Sequence of chain 1.A:
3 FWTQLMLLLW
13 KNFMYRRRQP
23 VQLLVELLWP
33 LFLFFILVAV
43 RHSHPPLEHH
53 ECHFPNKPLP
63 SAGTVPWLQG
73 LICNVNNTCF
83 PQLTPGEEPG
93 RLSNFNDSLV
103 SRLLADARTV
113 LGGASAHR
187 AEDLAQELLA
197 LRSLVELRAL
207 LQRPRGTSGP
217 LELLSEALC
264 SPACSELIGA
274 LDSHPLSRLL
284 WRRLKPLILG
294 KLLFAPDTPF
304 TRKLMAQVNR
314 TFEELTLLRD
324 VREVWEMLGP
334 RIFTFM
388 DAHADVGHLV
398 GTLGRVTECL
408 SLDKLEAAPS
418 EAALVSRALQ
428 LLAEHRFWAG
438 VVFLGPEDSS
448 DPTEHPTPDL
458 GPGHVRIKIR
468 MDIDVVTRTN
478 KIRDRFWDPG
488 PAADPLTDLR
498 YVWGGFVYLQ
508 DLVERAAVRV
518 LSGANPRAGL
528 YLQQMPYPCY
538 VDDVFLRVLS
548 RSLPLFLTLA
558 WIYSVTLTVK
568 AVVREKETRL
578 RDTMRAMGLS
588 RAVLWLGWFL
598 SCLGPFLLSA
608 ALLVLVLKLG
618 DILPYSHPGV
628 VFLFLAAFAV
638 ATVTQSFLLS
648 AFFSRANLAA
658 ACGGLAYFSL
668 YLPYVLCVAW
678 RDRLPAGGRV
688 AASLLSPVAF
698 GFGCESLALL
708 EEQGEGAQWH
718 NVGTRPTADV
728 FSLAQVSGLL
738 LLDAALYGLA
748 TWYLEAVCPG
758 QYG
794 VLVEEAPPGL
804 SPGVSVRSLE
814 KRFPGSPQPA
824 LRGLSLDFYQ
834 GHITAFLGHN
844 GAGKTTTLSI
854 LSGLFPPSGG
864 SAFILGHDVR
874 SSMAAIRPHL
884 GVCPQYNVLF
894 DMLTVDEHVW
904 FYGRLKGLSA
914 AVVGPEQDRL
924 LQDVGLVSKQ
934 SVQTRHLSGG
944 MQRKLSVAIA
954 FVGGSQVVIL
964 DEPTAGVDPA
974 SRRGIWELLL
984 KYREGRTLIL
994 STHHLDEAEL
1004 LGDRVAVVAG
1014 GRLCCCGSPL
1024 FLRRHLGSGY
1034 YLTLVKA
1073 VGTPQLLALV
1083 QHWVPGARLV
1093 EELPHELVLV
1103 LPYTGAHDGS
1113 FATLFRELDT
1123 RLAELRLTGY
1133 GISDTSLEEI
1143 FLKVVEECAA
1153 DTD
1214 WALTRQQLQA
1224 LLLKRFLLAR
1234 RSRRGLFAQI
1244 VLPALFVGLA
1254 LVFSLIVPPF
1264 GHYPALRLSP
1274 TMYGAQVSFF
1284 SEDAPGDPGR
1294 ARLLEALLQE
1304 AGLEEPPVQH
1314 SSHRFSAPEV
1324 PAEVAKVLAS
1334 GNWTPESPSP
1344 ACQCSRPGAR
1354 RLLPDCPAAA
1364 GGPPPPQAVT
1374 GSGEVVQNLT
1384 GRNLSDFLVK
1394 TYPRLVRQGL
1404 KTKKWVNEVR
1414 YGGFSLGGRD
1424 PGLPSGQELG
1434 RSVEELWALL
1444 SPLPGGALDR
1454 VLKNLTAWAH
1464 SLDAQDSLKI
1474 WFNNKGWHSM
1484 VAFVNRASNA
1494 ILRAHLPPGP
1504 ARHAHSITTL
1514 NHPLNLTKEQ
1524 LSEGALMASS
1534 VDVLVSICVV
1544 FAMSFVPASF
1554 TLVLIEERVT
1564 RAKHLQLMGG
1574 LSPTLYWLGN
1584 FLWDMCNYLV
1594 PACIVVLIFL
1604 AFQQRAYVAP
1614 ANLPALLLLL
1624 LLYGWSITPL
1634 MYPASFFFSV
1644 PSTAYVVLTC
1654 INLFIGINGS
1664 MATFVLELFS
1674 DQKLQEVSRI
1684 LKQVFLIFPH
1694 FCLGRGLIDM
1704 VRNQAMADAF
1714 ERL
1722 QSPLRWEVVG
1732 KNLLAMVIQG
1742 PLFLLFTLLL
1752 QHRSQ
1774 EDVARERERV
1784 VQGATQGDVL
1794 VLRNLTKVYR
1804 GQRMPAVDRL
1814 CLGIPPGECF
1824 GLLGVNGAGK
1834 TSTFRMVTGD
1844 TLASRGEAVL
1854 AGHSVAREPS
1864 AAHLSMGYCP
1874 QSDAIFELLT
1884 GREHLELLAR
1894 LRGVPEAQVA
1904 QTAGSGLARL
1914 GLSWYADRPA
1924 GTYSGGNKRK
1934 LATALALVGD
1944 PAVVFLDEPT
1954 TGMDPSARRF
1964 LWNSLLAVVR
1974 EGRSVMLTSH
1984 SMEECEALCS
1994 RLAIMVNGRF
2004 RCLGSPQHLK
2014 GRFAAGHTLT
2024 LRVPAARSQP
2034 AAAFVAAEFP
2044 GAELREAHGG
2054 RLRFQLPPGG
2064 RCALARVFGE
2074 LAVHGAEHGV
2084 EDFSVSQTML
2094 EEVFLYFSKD

The protein below binds the small molecule below.
Small molecule (SMILES): CC(=O)N[C@@H]1[C@@H](O)[C@H](O)[C@@H](CO)O[C@H]1O

Binding-site contacts:
Ligand atom O5 contacts residue THR80 of chain 1.A at 4.2 Å.
Ligand atom O7 contacts residue LEU279 of chain 1.A at 4.5 Å.
Ligand atom C2 contacts residue ASN78 of chain 1.A at 2.4 Å.
Ligand atom O5 contacts residue ASN78 of chain 1.A at 2.4 Å (h-bond).
Ligand atom O7 contacts residue ASN78 of chain 1.A at 3.0 Å (h-bond).
Ligand atom C8 contacts residue LEU282 of chain 1.A at 3.8 Å (hydrophobic).
Ligand atom C1 contacts residue THR80 of chain 1.A at 4.4 Å.
Ligand atom N2 contacts residue LEU279 of chain 1.A at 4.4 Å.
Ligand atom C3 contacts residue ASN78 of chain 1.A at 3.8 Å.
Ligand atom C7 contacts residue LEU279 of chain 1.A at 4.2 Å (hydrophobic).
Ligand atom C4 contacts residue ASN78 of chain 1.A at 4.2 Å.
Ligand atom C5 contacts residue ASN78 of chain 1.A at 3.7 Å.
Ligand atom C8 contacts residue LEU279 of chain 1.A at 4.3 Å (hydrophobic).
Ligand atom C8 contacts residue VAL77 of chain 1.A at 4.4 Å (hydrophobic).
Ligand atom O3 contacts residue LEU279 of chain 1.A at 4.2 Å.
Ligand atom C7 contacts residue ASN78 of chain 1.A at 3.0 Å.
Ligand atom C8 contacts residue ASN78 of chain 1.A at 3.9 Å.
Ligand atom N2 contacts residue ASN78 of chain 1.A at 2.9 Å (h-bond).
Ligand atom C1 contacts residue ASN78 of chain 1.A at 1.4 Å.